Binding-site contacts:
Ligand atom N9 contacts residue PHE439 of chain 1.F at 3.6 Å.
Ligand atom C2 contacts residue GLU232 of chain 1.F at 4.0 Å.
Ligand atom N1 contacts residue ALA509 of chain 1.F at 3.6 Å.
Ligand atom O6 contacts residue PHE344 of chain 1.F at 3.8 Å.
Ligand atom N7 contacts residue THR440 of chain 1.F at 3.3 Å (h-bond).
Ligand atom C6 contacts residue PHE439 of chain 1.F at 4.1 Å (hydrophobic).
Ligand atom C5 contacts residue PHE344 of chain 1.F at 3.4 Å (hydrophobic).
Ligand atom N1 contacts residue PHE344 of chain 1.F at 3.5 Å.
Ligand atom C4 contacts residue PHE439 of chain 1.F at 3.5 Å (hydrophobic).
Ligand atom C6 contacts residue ALA509 of chain 1.F at 4.0 Å (hydrophobic).
Ligand atom C6 contacts residue ARG310 of chain 1.F at 3.9 Å.
Ligand atom N3 contacts residue GLU232 of chain 1.F at 3.0 Å (salt-bridge).
Ligand atom N9 contacts residue PHE344 of chain 1.F at 3.6 Å.
Ligand atom C8 contacts residue LEU444 of chain 1.F at 3.8 Å (hydrophobic).
Ligand atom N1 contacts residue ARG310 of chain 1.F at 4.1 Å.
Ligand atom C8 contacts residue PHE344 of chain 1.F at 4.0 Å (hydrophobic).
Ligand atom C2 contacts residue ALA508 of chain 1.F at 4.1 Å (hydrophobic).
Ligand atom C5 contacts residue PHE439 of chain 1.F at 3.5 Å (hydrophobic).
Ligand atom O6 contacts residue ARG310 of chain 1.F at 2.8 Å (salt-bridge).
Ligand atom N9 contacts residue GLU232 of chain 1.F at 3.6 Å (salt-bridge).
Ligand atom N9 contacts residue LEU444 of chain 1.F at 3.9 Å.
Ligand atom O6 contacts residue SER438 of chain 1.F at 3.8 Å.
Ligand atom C8 contacts residue VAL441 of chain 1.F at 4.1 Å (hydrophobic).
Ligand atom C2 contacts residue ALA509 of chain 1.F at 3.7 Å (hydrophobic).
Ligand atom N1 contacts residue MOS1 of chain 1.Q at 3.9 Å.
Ligand atom N3 contacts residue PHE439 of chain 1.F at 3.9 Å.
Ligand atom C6 contacts residue PHE344 of chain 1.F at 3.4 Å (hydrophobic).
Ligand atom C4 contacts residue PHE344 of chain 1.F at 3.2 Å (hydrophobic).
Ligand atom N7 contacts residue PHE344 of chain 1.F at 3.8 Å.
Ligand atom N7 contacts residue PHE439 of chain 1.F at 3.7 Å.
Ligand atom C8 contacts residue PHE439 of chain 1.F at 3.8 Å (hydrophobic).
Ligand atom N3 contacts residue ALA508 of chain 1.F at 4.0 Å.
Ligand atom O6 contacts residue PHE439 of chain 1.F at 3.8 Å.
Ligand atom C2 contacts residue PHE344 of chain 1.F at 3.4 Å (hydrophobic).
Ligand atom N3 contacts residue MOS1 of chain 1.Q at 4.1 Å.
Ligand atom C8 contacts residue SER306 of chain 1.F at 4.0 Å.
Ligand atom O6 contacts residue THR440 of chain 1.F at 3.4 Å (h-bond).
Ligand atom N3 contacts residue PHE344 of chain 1.F at 3.3 Å.
Ligand atom C4 contacts residue GLU232 of chain 1.F at 3.6 Å.
Ligand atom C2 contacts residue MOS1 of chain 1.Q at 3.2 Å.

This protein binds this small molecule.
Small molecule (SMILES): O=c1[nH]cnc2nc[nH]c12

Sequence of chain 1.F:
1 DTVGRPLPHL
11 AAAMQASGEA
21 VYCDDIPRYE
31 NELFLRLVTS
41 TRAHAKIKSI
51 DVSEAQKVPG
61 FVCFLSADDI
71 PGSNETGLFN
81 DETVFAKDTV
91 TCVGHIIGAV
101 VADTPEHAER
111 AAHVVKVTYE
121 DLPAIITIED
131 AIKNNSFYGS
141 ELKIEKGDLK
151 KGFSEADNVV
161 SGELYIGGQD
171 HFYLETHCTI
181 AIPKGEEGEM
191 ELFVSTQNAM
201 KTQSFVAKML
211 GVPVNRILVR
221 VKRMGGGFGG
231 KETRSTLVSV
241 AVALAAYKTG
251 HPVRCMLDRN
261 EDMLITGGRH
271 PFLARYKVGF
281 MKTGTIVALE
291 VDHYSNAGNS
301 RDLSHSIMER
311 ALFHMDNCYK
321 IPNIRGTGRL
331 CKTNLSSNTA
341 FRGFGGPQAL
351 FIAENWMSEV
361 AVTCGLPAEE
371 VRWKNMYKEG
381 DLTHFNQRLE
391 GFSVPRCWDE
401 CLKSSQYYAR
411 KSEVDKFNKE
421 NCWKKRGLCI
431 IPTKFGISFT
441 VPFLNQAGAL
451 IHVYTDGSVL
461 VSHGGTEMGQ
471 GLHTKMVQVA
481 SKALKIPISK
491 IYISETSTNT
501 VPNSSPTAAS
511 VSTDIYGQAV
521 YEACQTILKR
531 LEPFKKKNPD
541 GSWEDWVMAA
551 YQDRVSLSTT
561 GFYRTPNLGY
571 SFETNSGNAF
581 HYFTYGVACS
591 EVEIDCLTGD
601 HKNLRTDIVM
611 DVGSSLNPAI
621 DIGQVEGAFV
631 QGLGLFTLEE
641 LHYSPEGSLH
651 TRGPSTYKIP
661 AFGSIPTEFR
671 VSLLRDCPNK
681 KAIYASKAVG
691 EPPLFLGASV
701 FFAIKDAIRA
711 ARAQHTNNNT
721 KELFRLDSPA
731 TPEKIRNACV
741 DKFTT